Binding-site contacts:
Ligand atom O7 contacts residue NAG1 of chain 1.JA at 3.4 Å.
Ligand atom C5 contacts residue ASN431 of chain 1.C at 3.6 Å.
Ligand atom C1 contacts residue NAG1 of chain 1.JA at 3.7 Å.
Ligand atom O5 contacts residue SER276 of chain 1.C at 4.4 Å.
Ligand atom C4 contacts residue ASN431 of chain 1.C at 4.2 Å.
Ligand atom C2 contacts residue NAG1 of chain 1.JA at 4.2 Å.
Ligand atom N2 contacts residue ASN431 of chain 1.C at 2.9 Å (h-bond).
Ligand atom C8 contacts residue ASN431 of chain 1.C at 4.0 Å.
Ligand atom C2 contacts residue ASN431 of chain 1.C at 2.4 Å.
Ligand atom C1 contacts residue ASN431 of chain 1.C at 1.4 Å.
Ligand atom C7 contacts residue NAG1 of chain 1.JA at 3.2 Å.
Ligand atom C7 contacts residue ASN431 of chain 1.C at 3.7 Å.
Ligand atom C3 contacts residue ASN431 of chain 1.C at 3.8 Å.
Ligand atom O5 contacts residue ASN431 of chain 1.C at 2.3 Å (h-bond).
Ligand atom N2 contacts residue NAG1 of chain 1.JA at 3.5 Å.
Ligand atom C8 contacts residue NAG1 of chain 1.JA at 3.5 Å.

Sequence of chain 1.C:
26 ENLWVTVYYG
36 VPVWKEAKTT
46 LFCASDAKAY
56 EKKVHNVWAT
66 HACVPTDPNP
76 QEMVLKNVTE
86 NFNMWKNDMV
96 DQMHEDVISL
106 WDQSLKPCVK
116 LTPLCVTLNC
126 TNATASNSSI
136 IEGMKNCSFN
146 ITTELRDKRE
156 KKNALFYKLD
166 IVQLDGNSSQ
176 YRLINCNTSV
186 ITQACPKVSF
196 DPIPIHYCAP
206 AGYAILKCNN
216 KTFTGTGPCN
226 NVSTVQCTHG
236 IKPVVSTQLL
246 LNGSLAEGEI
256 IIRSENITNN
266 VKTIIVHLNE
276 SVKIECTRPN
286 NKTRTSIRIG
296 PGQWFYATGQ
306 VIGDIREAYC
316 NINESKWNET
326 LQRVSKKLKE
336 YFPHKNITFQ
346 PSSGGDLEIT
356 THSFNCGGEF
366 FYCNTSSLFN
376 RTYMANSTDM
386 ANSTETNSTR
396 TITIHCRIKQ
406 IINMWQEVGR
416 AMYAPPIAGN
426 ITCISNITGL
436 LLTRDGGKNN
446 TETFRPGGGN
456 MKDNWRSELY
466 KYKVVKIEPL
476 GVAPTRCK

This protein binds this small molecule.
Small molecule (SMILES): CC(=O)N[C@H]1[C@H](O[C@H]2[C@H](O)[C@@H](NC(C)=O)CO[C@@H]2CO)O[C@H](CO)[C@@H](O[C@@H]2O[C@H](CO)[C@@H](O)[C@H](O)[C@@H]2O)[C@@H]1O